Binding-site contacts:
Ligand atom N6 contacts residue GLY424 of chain 1.R at 3.8 Å.
Ligand atom C8 contacts residue HIS415 of chain 1.R at 3.6 Å.
Ligand atom O1P contacts residue PRO200 of chain 1.R at 4.1 Å.
Ligand atom C8 contacts residue PRO200 of chain 1.R at 4.4 Å (hydrophobic).
Ligand atom C2 contacts residue VAL199 of chain 1.R at 4.2 Å (hydrophobic).
Ligand atom N7 contacts residue SER417 of chain 1.R at 4.4 Å.
Ligand atom C5 contacts residue PRO416 of chain 1.R at 3.6 Å (hydrophobic).
Ligand atom C2 contacts residue PRO416 of chain 1.R at 3.9 Å (hydrophobic).
Ligand atom C6 contacts residue PRO200 of chain 1.R at 4.0 Å (hydrophobic).
Ligand atom C2 contacts residue PRO200 of chain 1.R at 4.1 Å (hydrophobic).
Ligand atom N1 contacts residue PRO416 of chain 1.R at 3.2 Å (h-bond).
Ligand atom C6 contacts residue PRO416 of chain 1.R at 3.0 Å (hydrophobic).
Ligand atom O3P contacts residue LYS198 of chain 1.R at 4.5 Å.
Ligand atom N3 contacts residue PRO416 of chain 1.R at 4.1 Å.
Ligand atom C4 contacts residue PRO200 of chain 1.R at 4.1 Å (hydrophobic).
Ligand atom N7 contacts residue HIS415 of chain 1.R at 3.8 Å.
Ligand atom N7 contacts residue PRO416 of chain 1.R at 4.4 Å.
Ligand atom C2 contacts residue GLY424 of chain 1.R at 4.1 Å.
Ligand atom N6 contacts residue PRO416 of chain 1.R at 3.1 Å (h-bond).
Ligand atom C5 contacts residue PRO200 of chain 1.R at 3.8 Å (hydrophobic).
Ligand atom C6 contacts residue VAL199 of chain 1.R at 4.3 Å (hydrophobic).
Ligand atom N1 contacts residue PRO200 of chain 1.R at 4.1 Å.
Ligand atom O3P contacts residue PRO200 of chain 1.R at 3.9 Å.
Ligand atom N6 contacts residue SER417 of chain 1.R at 3.8 Å.
Ligand atom N6 contacts residue PRO200 of chain 1.R at 4.4 Å.
Ligand atom C2' contacts residue HIS415 of chain 1.R at 3.9 Å.
Ligand atom P contacts residue PRO200 of chain 1.R at 4.5 Å.
Ligand atom C4 contacts residue PRO416 of chain 1.R at 4.0 Å (hydrophobic).
Ligand atom N9 contacts residue PRO416 of chain 1.R at 4.2 Å.
Ligand atom N7 contacts residue ASN394 of chain 1.R at 4.3 Å.
Ligand atom N1 contacts residue GLY424 of chain 1.R at 3.5 Å (h-bond).
Ligand atom N7 contacts residue PRO200 of chain 1.R at 4.0 Å.
Ligand atom N6 contacts residue VAL199 of chain 1.R at 4.5 Å.
Ligand atom N3 contacts residue PRO200 of chain 1.R at 4.2 Å.
Ligand atom C1' contacts residue PRO416 of chain 1.R at 4.5 Å (hydrophobic).
Ligand atom C6 contacts residue SER417 of chain 1.R at 4.5 Å.
Ligand atom C6 contacts residue GLY424 of chain 1.R at 4.5 Å.
Ligand atom N9 contacts residue PRO200 of chain 1.R at 4.4 Å.
Ligand atom N1 contacts residue VAL199 of chain 1.R at 3.7 Å.

Sequence of chain 1.R:
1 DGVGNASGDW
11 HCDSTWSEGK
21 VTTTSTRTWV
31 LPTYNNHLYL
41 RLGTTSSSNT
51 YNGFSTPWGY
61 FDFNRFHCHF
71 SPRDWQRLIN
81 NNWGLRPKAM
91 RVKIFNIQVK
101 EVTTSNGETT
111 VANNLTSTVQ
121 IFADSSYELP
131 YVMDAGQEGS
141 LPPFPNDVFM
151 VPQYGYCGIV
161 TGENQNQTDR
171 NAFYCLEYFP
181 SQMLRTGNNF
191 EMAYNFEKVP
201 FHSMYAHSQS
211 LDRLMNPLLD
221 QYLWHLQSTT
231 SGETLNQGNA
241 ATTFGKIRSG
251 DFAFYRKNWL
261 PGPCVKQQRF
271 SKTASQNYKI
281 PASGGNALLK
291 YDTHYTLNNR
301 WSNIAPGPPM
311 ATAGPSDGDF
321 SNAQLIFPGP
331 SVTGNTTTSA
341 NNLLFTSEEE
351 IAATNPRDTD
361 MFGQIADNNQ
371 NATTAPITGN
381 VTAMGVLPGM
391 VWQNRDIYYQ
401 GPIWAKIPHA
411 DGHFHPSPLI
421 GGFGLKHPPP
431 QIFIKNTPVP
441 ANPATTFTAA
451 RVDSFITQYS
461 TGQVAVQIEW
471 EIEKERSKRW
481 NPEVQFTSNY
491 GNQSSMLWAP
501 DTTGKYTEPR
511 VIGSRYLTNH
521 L

This small molecule binds to this protein.
Small molecule (SMILES): Nc1ncnc2c1ncn2[C@H]1C[C@H](O)[C@@H](COP(=O)(O)O)O1